Sequence of chain 1.A:
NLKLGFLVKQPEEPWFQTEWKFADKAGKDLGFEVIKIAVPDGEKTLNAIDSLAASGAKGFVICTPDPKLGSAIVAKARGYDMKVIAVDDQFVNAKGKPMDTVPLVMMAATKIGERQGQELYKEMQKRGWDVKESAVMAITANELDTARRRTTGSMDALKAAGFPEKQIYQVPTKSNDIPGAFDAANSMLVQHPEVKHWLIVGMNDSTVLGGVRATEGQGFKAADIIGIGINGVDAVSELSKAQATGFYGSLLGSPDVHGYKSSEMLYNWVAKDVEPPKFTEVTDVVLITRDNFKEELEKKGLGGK

A protein and the small-molecule ligand that binds it are described below.
Small molecule (SMILES): O[C@@H]1[C@@H](O)[C@@H](O)CO[C@H]1O

Binding-site contacts:
Ligand atom O3 contacts residue ASN205 of chain 1.A at 3.0 Å (h-bond).
Ligand atom O2 contacts residue LYS10 of chain 1.A at 2.9 Å (salt-bridge).
Ligand atom C4 contacts residue ARG151 of chain 1.A at 4.0 Å.
Ligand atom C2 contacts residue LYS10 of chain 1.A at 3.9 Å.
Ligand atom O2 contacts residue MET204 of chain 1.A at 3.7 Å.
Ligand atom C1 contacts residue ASP90 of chain 1.A at 3.3 Å.
Ligand atom O4 contacts residue ASN232 of chain 1.A at 2.6 Å (h-bond).
Ligand atom O2 contacts residue ARB1 of chain 1.C at 0.3 Å (h-bond).
Ligand atom O2 contacts residue ASN205 of chain 1.A at 3.8 Å.
Ligand atom O4 contacts residue ARB1 of chain 1.C at 0.2 Å (h-bond).
Ligand atom C1 contacts residue LYS10 of chain 1.A at 3.7 Å.
Ligand atom O3 contacts residue ASN232 of chain 1.A at 2.9 Å (h-bond).
Ligand atom O4 contacts residue ARG151 of chain 1.A at 2.7 Å (salt-bridge).
Ligand atom O4 contacts residue MET108 of chain 1.A at 3.9 Å.
Ligand atom O1 contacts residue LYS10 of chain 1.A at 3.3 Å (salt-bridge).
Ligand atom C5 contacts residue TRP16 of chain 1.A at 3.5 Å (hydrophobic).
Ligand atom C5 contacts residue ARB1 of chain 1.C at 0.3 Å.
Ligand atom O3 contacts residue GLU14 of chain 1.A at 2.9 Å (salt-bridge).
Ligand atom O5 contacts residue ARG151 of chain 1.A at 3.1 Å (salt-bridge).
Ligand atom C3 contacts residue ASN232 of chain 1.A at 3.8 Å.
Ligand atom C3 contacts residue ARB1 of chain 1.C at 0.3 Å.
Ligand atom O1 contacts residue LEU145 of chain 1.A at 4.0 Å.
Ligand atom O5 contacts residue ARB1 of chain 1.C at 0.4 Å (h-bond).
Ligand atom C4 contacts residue ASN232 of chain 1.A at 3.4 Å.
Ligand atom O3 contacts residue ARB1 of chain 1.C at 0.3 Å (h-bond).
Ligand atom C1 contacts residue ARG151 of chain 1.A at 3.8 Å.
Ligand atom C4 contacts residue ARB1 of chain 1.C at 0.2 Å.
Ligand atom C2 contacts residue ASN205 of chain 1.A at 4.1 Å.
Ligand atom C4 contacts residue TRP16 of chain 1.A at 3.7 Å (hydrophobic).
Ligand atom O5 contacts residue ASP90 of chain 1.A at 3.7 Å.
Ligand atom O1 contacts residue ASP90 of chain 1.A at 2.7 Å (salt-bridge).
Ligand atom O1 contacts residue THR147 of chain 1.A at 3.3 Å.
Ligand atom C5 contacts residue ARG151 of chain 1.A at 4.0 Å.
Ligand atom C1 contacts residue ARB1 of chain 1.C at 0.5 Å.
Ligand atom C3 contacts residue GLU14 of chain 1.A at 3.7 Å.
Ligand atom O1 contacts residue ARB1 of chain 1.C at 1.1 Å.
Ligand atom C5 contacts residue ASP89 of chain 1.A at 3.9 Å.
Ligand atom O1 contacts residue ARG151 of chain 1.A at 3.6 Å (salt-bridge).
Ligand atom C2 contacts residue ARB1 of chain 1.C at 0.3 Å.
Ligand atom O5 contacts residue ASP89 of chain 1.A at 3.9 Å.